Sequence of chain 1.DB:
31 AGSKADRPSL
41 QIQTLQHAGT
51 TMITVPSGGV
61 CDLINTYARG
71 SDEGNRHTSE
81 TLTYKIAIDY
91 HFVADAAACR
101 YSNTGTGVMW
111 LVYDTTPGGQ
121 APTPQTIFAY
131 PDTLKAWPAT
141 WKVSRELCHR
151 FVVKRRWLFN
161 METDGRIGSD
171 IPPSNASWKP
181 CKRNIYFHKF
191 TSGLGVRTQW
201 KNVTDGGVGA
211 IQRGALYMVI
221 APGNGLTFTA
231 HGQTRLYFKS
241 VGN

Sequence of chain 1.Y:
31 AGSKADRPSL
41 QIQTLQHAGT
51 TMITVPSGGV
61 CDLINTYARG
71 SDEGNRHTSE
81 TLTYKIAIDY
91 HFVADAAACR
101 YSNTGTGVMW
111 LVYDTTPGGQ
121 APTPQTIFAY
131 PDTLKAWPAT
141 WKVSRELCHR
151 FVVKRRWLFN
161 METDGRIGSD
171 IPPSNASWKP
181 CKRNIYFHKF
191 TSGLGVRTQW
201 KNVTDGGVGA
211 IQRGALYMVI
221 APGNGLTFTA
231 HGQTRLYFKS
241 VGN

This protein binds this small molecule.
Small molecule (SMILES): Cc1cn([C@H]2C[C@H](O[P](=O)(O)OC[C@H]3O[C@@H](n4ccc(N)nc4=O)C[C@@H]3O[P](=O)(O)OC[C@H]3O[C@@H](n4ccc(N)nc4=O)C[C@@H]3O[P](=O)(O)OC[C@H]3O[C@@H](n4ccc(N)nc4=O)C[C@@H]3O[P](=O)(O)OC[C@H]3O[C@@H](n4cnc5c(N)ncnc54)C[C@@H]3O)[C@@H](CO[P](=O)(O)O[C@H]3C[C@H](n4cnc5c(N)ncnc54)O[C@@H]3CO[P](=O)(O)O[C@H]3C[C@H](n4cnc5c(N)ncnc54)O[C@@H]3CO[P](=O)(O)O[C@H]3C[C@H](n4cnc5c(N)ncnc54)O[C@@H]3CO[P](=O)(O)O[C@H]3C[C@H](n4cnc5c(N)ncnc54)O[C@@H]3COP(=O)=O)O2)c(=O)[nH]c1=O

Binding-site contacts:
Ligand atom OP2 contacts residue ARG156 of chain 1.Y at 3.8 Å.
Ligand atom C2' contacts residue LYS154 of chain 1.Y at 3.6 Å.
Ligand atom P contacts residue ARG235 of chain 1.DB at 3.2 Å.
Ligand atom N3 contacts residue PHE190 of chain 1.DB at 3.9 Å.
Ligand atom N1 contacts residue PHE190 of chain 1.DB at 3.7 Å.
Ligand atom N6 contacts residue PHE190 of chain 1.DB at 3.5 Å.
Ligand atom C2 contacts residue LYS34 of chain 1.Y at 3.3 Å.
Ligand atom C7 contacts residue LEU40 of chain 1.DB at 3.5 Å (hydrophobic).
Ligand atom P contacts residue HIS149 of chain 1.Y at 3.8 Å.
Ligand atom N7 contacts residue PHE190 of chain 1.DB at 3.5 Å.
Ligand atom C2' contacts residue LEU40 of chain 1.DB at 4.0 Å (hydrophobic).
Ligand atom OP1 contacts residue VAL153 of chain 1.Y at 3.3 Å.
Ligand atom C4 contacts residue PHE190 of chain 1.DB at 3.4 Å (hydrophobic).
Ligand atom OP2 contacts residue TYR237 of chain 1.DB at 2.7 Å (h-bond).
Ligand atom C2 contacts residue PHE190 of chain 1.DB at 4.2 Å (hydrophobic).
Ligand atom OP1 contacts residue HIS149 of chain 1.Y at 3.1 Å.
Ligand atom O3' contacts residue TYR237 of chain 1.DB at 3.6 Å.
Ligand atom N4 contacts residue TYR113 of chain 1.Y at 3.8 Å.
Ligand atom C6 contacts residue PHE190 of chain 1.DB at 3.3 Å (hydrophobic).
Ligand atom P contacts residue ARG145 of chain 1.Y at 3.7 Å.
Ligand atom C2' contacts residue ARG155 of chain 1.Y at 3.1 Å.
Ligand atom C1' contacts residue ARG155 of chain 1.Y at 3.6 Å.
Ligand atom OP1 contacts residue ARG235 of chain 1.DB at 3.1 Å (salt-bridge).
Ligand atom OP2 contacts residue HIS149 of chain 1.Y at 3.3 Å.
Ligand atom OP1 contacts residue ILE42 of chain 1.DB at 4.1 Å.
Ligand atom O3' contacts residue SER39 of chain 1.DB at 4.1 Å.
Ligand atom O3' contacts residue VAL153 of chain 1.Y at 4.2 Å.
Ligand atom OP2 contacts residue ARG235 of chain 1.DB at 2.5 Å (salt-bridge).
Ligand atom N9 contacts residue PHE190 of chain 1.DB at 3.7 Å.
Ligand atom C2' contacts residue TYR237 of chain 1.DB at 4.0 Å (hydrophobic).
Ligand atom O4 contacts residue LYS85 of chain 1.DB at 3.2 Å (salt-bridge).
Ligand atom N3 contacts residue LYS34 of chain 1.Y at 3.3 Å (salt-bridge).
Ligand atom OP1 contacts residue ARG145 of chain 1.Y at 2.3 Å (salt-bridge).
Ligand atom O5' contacts residue HIS149 of chain 1.Y at 4.2 Å.
Ligand atom C5 contacts residue PHE190 of chain 1.DB at 3.3 Å (hydrophobic).
Ligand atom C3' contacts residue ILE42 of chain 1.DB at 3.7 Å (hydrophobic).
Ligand atom C7 contacts residue TYR237 of chain 1.DB at 4.1 Å (hydrophobic).
Ligand atom C8 contacts residue PHE190 of chain 1.DB at 3.5 Å (hydrophobic).
Ligand atom P contacts residue TYR237 of chain 1.DB at 3.8 Å.
Ligand atom C5' contacts residue ILE42 of chain 1.DB at 3.8 Å (hydrophobic).